Sequence of chain 4.A:
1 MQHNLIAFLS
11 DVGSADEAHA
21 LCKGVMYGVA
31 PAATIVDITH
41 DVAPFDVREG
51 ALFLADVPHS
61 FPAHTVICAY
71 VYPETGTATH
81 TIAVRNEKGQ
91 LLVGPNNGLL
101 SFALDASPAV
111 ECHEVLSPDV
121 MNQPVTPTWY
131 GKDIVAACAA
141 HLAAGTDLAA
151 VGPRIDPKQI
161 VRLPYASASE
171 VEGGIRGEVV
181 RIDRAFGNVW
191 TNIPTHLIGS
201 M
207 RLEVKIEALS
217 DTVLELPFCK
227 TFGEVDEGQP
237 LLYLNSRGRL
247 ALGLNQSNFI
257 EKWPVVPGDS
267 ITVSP

Sequence of chain 6.A:
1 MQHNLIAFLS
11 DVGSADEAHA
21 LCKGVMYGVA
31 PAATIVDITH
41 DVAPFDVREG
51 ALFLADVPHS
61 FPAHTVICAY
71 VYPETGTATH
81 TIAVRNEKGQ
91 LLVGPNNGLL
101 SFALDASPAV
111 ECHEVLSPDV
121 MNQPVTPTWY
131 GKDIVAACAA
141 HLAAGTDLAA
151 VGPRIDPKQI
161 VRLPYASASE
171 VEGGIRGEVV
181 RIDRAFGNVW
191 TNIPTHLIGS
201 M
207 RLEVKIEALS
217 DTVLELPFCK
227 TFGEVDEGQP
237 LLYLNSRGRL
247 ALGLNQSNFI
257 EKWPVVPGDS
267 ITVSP

Binding-site contacts:
Ligand atom C8 contacts residue PHE186 of chain 6.A at 3.6 Å (hydrophobic).
Ligand atom N3 contacts residue PHE228 of chain 6.A at 3.6 Å.
Ligand atom CL contacts residue TRP129 of chain 4.A at 3.6 Å.
Ligand atom C2 contacts residue PHE228 of chain 6.A at 3.6 Å (hydrophobic).
Ligand atom O3' contacts residue TYR70 of chain 4.A at 3.5 Å.
Ligand atom C4 contacts residue PHE45 of chain 4.A at 3.6 Å (hydrophobic).
Ligand atom N7 contacts residue PHE228 of chain 6.A at 3.4 Å.
Ligand atom O4' contacts residue TYR72 of chain 4.A at 3.6 Å.
Ligand atom N3 contacts residue PHE45 of chain 4.A at 3.6 Å.
Ligand atom CL contacts residue THR75 of chain 4.A at 3.6 Å.
Ligand atom N6 contacts residue PHE228 of chain 6.A at 3.4 Å.
Ligand atom O3' contacts residue ASP11 of chain 4.A at 2.5 Å (salt-bridge).
Ligand atom C3' contacts residue ASP11 of chain 4.A at 3.4 Å.
Ligand atom N6 contacts residue LEU250 of chain 6.A at 2.9 Å (h-bond).
Ligand atom O2' contacts residue TYR72 of chain 4.A at 3.5 Å (h-bond).
Ligand atom N6 contacts residue ASN188 of chain 6.A at 2.9 Å (h-bond).
Ligand atom CL contacts residue GLY131 of chain 4.A at 3.0 Å.
Ligand atom N7 contacts residue PHE186 of chain 6.A at 3.6 Å.
Ligand atom C6 contacts residue LEU250 of chain 6.A at 3.6 Å (hydrophobic).
Ligand atom CL contacts residue TYR130 of chain 4.A at 3.4 Å.
Ligand atom N7 contacts residue ASN188 of chain 6.A at 3.1 Å (h-bond).
Ligand atom C5 contacts residue PHE45 of chain 4.A at 3.6 Å (hydrophobic).
Ligand atom O2' contacts residue PRO73 of chain 4.A at 3.6 Å.
Ligand atom N3 contacts residue PRO73 of chain 4.A at 3.4 Å.
Ligand atom O3' contacts residue TYR72 of chain 4.A at 3.2 Å (h-bond).
Ligand atom C1' contacts residue TYR72 of chain 4.A at 3.6 Å (hydrophobic).
Ligand atom C2' contacts residue PHE186 of chain 6.A at 3.6 Å (hydrophobic).
Ligand atom C4' contacts residue TYR72 of chain 4.A at 3.5 Å (hydrophobic).
Ligand atom N1 contacts residue PHE228 of chain 6.A at 3.4 Å.
Ligand atom C8 contacts residue MET1 of chain 4.C at 3.2 Å (hydrophobic).
Ligand atom C5' contacts residue TRP129 of chain 4.A at 3.5 Å (hydrophobic).
Ligand atom N1 contacts residue LEU250 of chain 6.A at 3.5 Å (h-bond).
Ligand atom C4 contacts residue PHE228 of chain 6.A at 3.5 Å (hydrophobic).
Ligand atom N7 contacts residue MET1 of chain 4.C at 3.5 Å.
Ligand atom C5 contacts residue PHE228 of chain 6.A at 3.5 Å (hydrophobic).
Ligand atom O2' contacts residue ASP11 of chain 4.A at 2.9 Å (salt-bridge).
Ligand atom O4' contacts residue MET1 of chain 4.C at 3.5 Å (h-bond).
Ligand atom C6 contacts residue PHE228 of chain 6.A at 3.3 Å (hydrophobic).
Ligand atom C2 contacts residue GLN252 of chain 6.A at 3.4 Å.
Ligand atom N1 contacts residue GLN252 of chain 6.A at 2.9 Å (h-bond).

The small molecule below binds the protein below.
Small molecule (SMILES): Nc1ncnc2c1ncn2[C@@H]1O[C@H](CCl)[C@@H](O)[C@H]1O